Sequence of chain 2.A:
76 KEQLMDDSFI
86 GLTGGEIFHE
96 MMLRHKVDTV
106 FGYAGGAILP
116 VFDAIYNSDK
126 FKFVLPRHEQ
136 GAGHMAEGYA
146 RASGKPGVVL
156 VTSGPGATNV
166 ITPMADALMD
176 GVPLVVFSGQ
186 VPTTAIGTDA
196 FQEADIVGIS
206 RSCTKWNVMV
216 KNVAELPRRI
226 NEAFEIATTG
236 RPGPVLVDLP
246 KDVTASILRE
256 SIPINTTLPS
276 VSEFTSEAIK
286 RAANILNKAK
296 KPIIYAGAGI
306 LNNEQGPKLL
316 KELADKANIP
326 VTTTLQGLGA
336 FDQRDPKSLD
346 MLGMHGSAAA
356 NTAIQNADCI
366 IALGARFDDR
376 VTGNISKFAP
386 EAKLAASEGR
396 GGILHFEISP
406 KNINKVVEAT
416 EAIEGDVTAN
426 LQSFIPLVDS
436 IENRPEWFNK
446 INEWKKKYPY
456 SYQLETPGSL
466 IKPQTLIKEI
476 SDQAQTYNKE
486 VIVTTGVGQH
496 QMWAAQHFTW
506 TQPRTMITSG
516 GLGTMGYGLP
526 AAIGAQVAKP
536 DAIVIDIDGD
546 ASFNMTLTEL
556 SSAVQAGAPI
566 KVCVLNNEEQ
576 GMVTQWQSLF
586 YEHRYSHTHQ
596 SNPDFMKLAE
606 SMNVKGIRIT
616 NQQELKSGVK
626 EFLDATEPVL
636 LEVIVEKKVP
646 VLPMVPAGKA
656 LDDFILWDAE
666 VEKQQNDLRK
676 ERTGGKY

Sequence of chain 3.A:
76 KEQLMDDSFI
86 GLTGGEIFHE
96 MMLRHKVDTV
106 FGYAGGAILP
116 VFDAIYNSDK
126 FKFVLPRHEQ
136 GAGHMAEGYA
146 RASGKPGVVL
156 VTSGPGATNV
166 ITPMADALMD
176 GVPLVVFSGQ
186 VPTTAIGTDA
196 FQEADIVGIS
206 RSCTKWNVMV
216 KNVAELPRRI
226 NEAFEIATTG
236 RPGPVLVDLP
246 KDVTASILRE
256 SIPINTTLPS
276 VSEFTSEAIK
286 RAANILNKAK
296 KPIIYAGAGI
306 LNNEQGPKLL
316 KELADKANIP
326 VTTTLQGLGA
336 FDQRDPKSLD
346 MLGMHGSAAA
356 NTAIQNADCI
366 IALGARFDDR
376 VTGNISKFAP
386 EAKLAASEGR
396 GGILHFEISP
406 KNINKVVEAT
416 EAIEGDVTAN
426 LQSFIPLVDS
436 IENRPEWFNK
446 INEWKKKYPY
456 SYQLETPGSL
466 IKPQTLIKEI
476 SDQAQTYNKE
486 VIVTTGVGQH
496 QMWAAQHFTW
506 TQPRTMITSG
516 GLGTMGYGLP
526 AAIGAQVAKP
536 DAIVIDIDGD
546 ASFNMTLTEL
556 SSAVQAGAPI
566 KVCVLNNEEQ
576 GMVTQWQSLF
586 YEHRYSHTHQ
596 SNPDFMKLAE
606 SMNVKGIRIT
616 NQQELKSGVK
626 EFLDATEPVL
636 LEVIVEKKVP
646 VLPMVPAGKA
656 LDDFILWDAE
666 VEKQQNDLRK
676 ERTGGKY

A protein and the small-molecule ligand that binds it are described below.
Small molecule (SMILES): C/C(NCc1cnc(C)nc1N)=C(/S)CCO[P](=O)([O-])O[P](=O)([O-])O

Binding-site contacts:
Ligand atom C4 contacts residue MET520 of chain 3.A at 3.4 Å (hydrophobic).
Ligand atom O2B contacts residue GLN494 of chain 3.A at 2.7 Å (h-bond).
Ligand atom PA contacts residue MG1 of chain 3.D at 3.4 Å.
Ligand atom O1A contacts residue ASP545 of chain 3.A at 2.8 Å (salt-bridge).
Ligand atom CM4 contacts residue MET520 of chain 3.A at 3.5 Å (hydrophobic).
Ligand atom CM4 contacts residue VAL578 of chain 3.A at 3.5 Å (hydrophobic).
Ligand atom O1A contacts residue ALA546 of chain 3.A at 3.0 Å (h-bond).
Ligand atom C4' contacts residue MET520 of chain 3.A at 3.5 Å (hydrophobic).
Ligand atom O2B contacts residue GLY576 of chain 3.A at 3.3 Å (h-bond).
Ligand atom S1 contacts residue VAL492 of chain 3.A at 3.5 Å (h-bond).
Ligand atom O3B contacts residue ASN572 of chain 3.A at 3.0 Å (h-bond).
Ligand atom N4' contacts residue GLN197 of chain 2.A at 3.1 Å (h-bond).
Ligand atom CM2 contacts residue GLU134 of chain 2.A at 3.5 Å.
Ligand atom O7 contacts residue GLN575 of chain 3.A at 3.3 Å.
Ligand atom C5' contacts residue MET520 of chain 3.A at 3.5 Å (hydrophobic).
Ligand atom N3' contacts residue MET520 of chain 3.A at 3.3 Å (h-bond).
Ligand atom O2A contacts residue GLY544 of chain 3.A at 3.5 Å.
Ligand atom C6' contacts residue GLU134 of chain 2.A at 3.3 Å.
Ligand atom N4' contacts residue GLY518 of chain 3.A at 2.9 Å (h-bond).
Ligand atom O2B contacts residue GLY493 of chain 3.A at 3.5 Å.
Ligand atom PB contacts residue MG1 of chain 3.D at 3.4 Å.
Ligand atom C7 contacts residue VAL492 of chain 3.A at 3.2 Å (hydrophobic).
Ligand atom PB contacts residue GLY576 of chain 3.A at 3.5 Å.
Ligand atom CM2 contacts residue ASN164 of chain 2.A at 3.5 Å.
Ligand atom O3A contacts residue HIS495 of chain 3.A at 3.1 Å (h-bond).
Ligand atom CM4 contacts residue ALA109 of chain 2.A at 3.4 Å (hydrophobic).
Ligand atom C6 contacts residue GLN575 of chain 3.A at 3.5 Å.
Ligand atom O1A contacts residue MG1 of chain 3.D at 2.1 Å.
Ligand atom O2B contacts residue MET577 of chain 3.A at 2.9 Å (h-bond).
Ligand atom O1A contacts residue GLU574 of chain 3.A at 3.0 Å (salt-bridge).
Ligand atom C7' contacts residue GLY110 of chain 2.A at 3.5 Å.
Ligand atom O1B contacts residue GLN494 of chain 3.A at 3.4 Å (h-bond).
Ligand atom O3B contacts residue GLY576 of chain 3.A at 2.8 Å (h-bond).
Ligand atom N1' contacts residue GLU134 of chain 2.A at 2.6 Å (salt-bridge).
Ligand atom C4 contacts residue VAL578 of chain 3.A at 3.5 Å (hydrophobic).
Ligand atom O3B contacts residue MG1 of chain 3.D at 2.3 Å.
Ligand atom O2A contacts residue SER547 of chain 3.A at 2.7 Å (h-bond).
Ligand atom O3B contacts residue GLU574 of chain 3.A at 3.1 Å (salt-bridge).
Ligand atom PB contacts residue GLN494 of chain 3.A at 3.5 Å.
Ligand atom O1B contacts residue HIS495 of chain 3.A at 3.0 Å (h-bond).